A small-molecule ligand and the protein it binds are described below.
Small molecule (SMILES): CC(=O)N[C@H]1[C@H](O[C@H]2[C@H](O)[C@@H](NC(C)=O)CO[C@@H]2CO)O[C@H](CO)[C@@H](O)[C@@H]1O

Sequence of chain 1.B:
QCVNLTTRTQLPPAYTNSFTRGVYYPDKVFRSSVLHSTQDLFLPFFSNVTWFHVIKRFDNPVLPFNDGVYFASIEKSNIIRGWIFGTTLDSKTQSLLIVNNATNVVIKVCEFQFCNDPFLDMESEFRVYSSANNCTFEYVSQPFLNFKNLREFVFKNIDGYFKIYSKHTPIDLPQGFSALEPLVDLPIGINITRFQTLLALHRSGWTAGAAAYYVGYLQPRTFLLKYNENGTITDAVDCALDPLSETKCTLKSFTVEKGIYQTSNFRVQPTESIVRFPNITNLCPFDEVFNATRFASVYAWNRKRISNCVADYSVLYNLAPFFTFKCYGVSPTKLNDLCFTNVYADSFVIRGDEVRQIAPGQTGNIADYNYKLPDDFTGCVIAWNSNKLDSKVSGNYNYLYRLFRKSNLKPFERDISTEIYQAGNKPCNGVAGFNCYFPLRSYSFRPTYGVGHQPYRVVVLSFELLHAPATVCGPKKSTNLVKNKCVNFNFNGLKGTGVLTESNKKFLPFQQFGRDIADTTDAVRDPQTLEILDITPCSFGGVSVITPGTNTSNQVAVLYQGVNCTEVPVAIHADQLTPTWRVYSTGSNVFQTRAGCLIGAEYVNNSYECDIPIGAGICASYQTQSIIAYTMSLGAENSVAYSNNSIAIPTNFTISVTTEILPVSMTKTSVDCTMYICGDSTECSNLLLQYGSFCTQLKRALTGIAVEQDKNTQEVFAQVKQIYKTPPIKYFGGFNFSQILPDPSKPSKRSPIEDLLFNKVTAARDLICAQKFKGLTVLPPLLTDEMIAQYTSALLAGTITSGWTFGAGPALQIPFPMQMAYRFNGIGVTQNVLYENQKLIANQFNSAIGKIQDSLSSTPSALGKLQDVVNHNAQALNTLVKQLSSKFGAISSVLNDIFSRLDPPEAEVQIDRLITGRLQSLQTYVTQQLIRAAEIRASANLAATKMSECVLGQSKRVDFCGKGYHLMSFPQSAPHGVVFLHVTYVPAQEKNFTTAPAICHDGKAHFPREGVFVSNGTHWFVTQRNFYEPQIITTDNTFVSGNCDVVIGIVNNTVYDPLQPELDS

Binding-site contacts:
Ligand atom C8 contacts residue ASN701 of chain 1.B at 4.5 Å.
Ligand atom C1 contacts residue GLN1055 of chain 1.B at 4.2 Å.
Ligand atom O5 contacts residue ASN701 of chain 1.B at 2.4 Å (h-bond).
Ligand atom C3 contacts residue ASN701 of chain 1.B at 3.8 Å.
Ligand atom O4 contacts residue LEU906 of chain 1.B at 4.3 Å.
Ligand atom C7 contacts residue ASN701 of chain 1.B at 3.4 Å.
Ligand atom O7 contacts residue ASN701 of chain 1.B at 3.5 Å (h-bond).
Ligand atom C2 contacts residue GLN1055 of chain 1.B at 4.4 Å.
Ligand atom C4 contacts residue ASN701 of chain 1.B at 4.2 Å.
Ligand atom C8 contacts residue THR700 of chain 1.B at 4.4 Å.
Ligand atom C5 contacts residue LEU906 of chain 1.B at 4.4 Å (hydrophobic).
Ligand atom C6 contacts residue GLN910 of chain 1.B at 4.3 Å.
Ligand atom C7 contacts residue GLN1055 of chain 1.B at 3.8 Å.
Ligand atom O7 contacts residue LEU906 of chain 1.B at 4.2 Å.
Ligand atom O5 contacts residue GLN1055 of chain 1.B at 4.2 Å.
Ligand atom C1 contacts residue ASN701 of chain 1.B at 1.4 Å.
Ligand atom C7 contacts residue LEU906 of chain 1.B at 4.3 Å (hydrophobic).
Ligand atom O6 contacts residue GLN910 of chain 1.B at 3.9 Å.
Ligand atom N2 contacts residue ASN701 of chain 1.B at 2.9 Å (h-bond).
Ligand atom C5 contacts residue ASN701 of chain 1.B at 3.7 Å.
Ligand atom C2 contacts residue ASN701 of chain 1.B at 2.5 Å.
Ligand atom O7 contacts residue GLN1055 of chain 1.B at 2.9 Å (h-bond).